A protein and the small-molecule ligand that binds it are described below.
Small molecule (SMILES): Cc1cc2c3c(c1C)C(C)(C)C[C@@H](O)N3c1c(nc(O)[nH]c1=O)N2C[C@H](O)[C@H](O)[C@H](O)COP(=O)(O)O

Sequence of chain 2.A:
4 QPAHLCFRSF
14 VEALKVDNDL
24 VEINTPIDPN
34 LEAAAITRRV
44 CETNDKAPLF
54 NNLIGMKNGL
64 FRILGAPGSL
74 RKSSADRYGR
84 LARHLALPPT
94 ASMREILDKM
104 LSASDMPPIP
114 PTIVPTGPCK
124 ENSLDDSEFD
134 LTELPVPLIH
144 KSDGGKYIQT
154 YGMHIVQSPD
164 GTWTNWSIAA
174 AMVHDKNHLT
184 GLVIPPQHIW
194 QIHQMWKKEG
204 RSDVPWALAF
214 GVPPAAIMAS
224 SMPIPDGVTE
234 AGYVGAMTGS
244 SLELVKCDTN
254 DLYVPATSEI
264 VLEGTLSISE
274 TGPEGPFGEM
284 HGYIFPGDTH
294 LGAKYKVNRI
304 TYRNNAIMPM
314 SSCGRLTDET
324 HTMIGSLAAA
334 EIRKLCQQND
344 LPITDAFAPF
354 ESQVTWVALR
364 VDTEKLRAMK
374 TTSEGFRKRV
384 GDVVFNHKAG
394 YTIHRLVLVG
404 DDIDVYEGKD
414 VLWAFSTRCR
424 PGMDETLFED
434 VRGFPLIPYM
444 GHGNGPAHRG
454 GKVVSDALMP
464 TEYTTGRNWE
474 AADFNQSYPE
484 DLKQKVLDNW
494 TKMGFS

Binding-site contacts:
Ligand atom O8 contacts residue ASN168 of chain 2.A at 2.9 Å (h-bond).
Ligand atom O6 contacts residue MET225 of chain 2.A at 3.3 Å.
Ligand atom P1 contacts residue K1 of chain 2.C at 3.4 Å.
Ligand atom O8 contacts residue MN1 of chain 2.B at 2.2 Å.
Ligand atom O9 contacts residue MET225 of chain 2.A at 3.6 Å.
Ligand atom P1 contacts residue MN1 of chain 2.B at 3.4 Å.
Ligand atom O9 contacts residue LYS391 of chain 2.A at 2.7 Å (salt-bridge).
Ligand atom O6 contacts residue PRO226 of chain 2.A at 3.3 Å (h-bond).
Ligand atom C2 contacts residue ALA172 of chain 2.A at 3.5 Å (hydrophobic).
Ligand atom C19 contacts residue ILE171 of chain 2.A at 3.4 Å (hydrophobic).
Ligand atom P1 contacts residue HIS191 of chain 2.A at 3.5 Å.
Ligand atom N1 contacts residue ALA172 of chain 2.A at 3.6 Å.
Ligand atom C21 contacts residue SER223 of chain 2.A at 3.6 Å.
Ligand atom C2 contacts residue ALA173 of chain 2.A at 3.5 Å (hydrophobic).
Ligand atom O7 contacts residue K1 of chain 2.C at 3.0 Å.
Ligand atom N4 contacts residue ILE171 of chain 2.A at 3.5 Å (h-bond).
Ligand atom C4 contacts residue ILE171 of chain 2.A at 3.3 Å (hydrophobic).
Ligand atom C10 contacts residue ILE327 of chain 2.A at 3.4 Å (hydrophobic).
Ligand atom C16 contacts residue THR153 of chain 2.A at 3.6 Å.
Ligand atom O3 contacts residue ALA173 of chain 2.A at 2.8 Å (h-bond).
Ligand atom C1 contacts residue GLN190 of chain 2.A at 3.5 Å.
Ligand atom O7 contacts residue SER223 of chain 2.A at 3.4 Å (h-bond).
Ligand atom O8 contacts residue K1 of chain 2.C at 2.9 Å.
Ligand atom O1 contacts residue GLN190 of chain 2.A at 2.9 Å (h-bond).
Ligand atom C15 contacts residue THR153 of chain 2.A at 3.4 Å.
Ligand atom O8 contacts residue GLU233 of chain 2.A at 3.1 Å (salt-bridge).
Ligand atom O9 contacts residue K1 of chain 2.C at 3.6 Å.
Ligand atom N2 contacts residue GLN190 of chain 2.A at 3.2 Å (h-bond).
Ligand atom N2 contacts residue ILE171 of chain 2.A at 3.3 Å (h-bond).
Ligand atom O9 contacts residue PRO226 of chain 2.A at 3.5 Å.
Ligand atom O4 contacts residue ILE171 of chain 2.A at 2.9 Å (h-bond).
Ligand atom O9 contacts residue MN1 of chain 2.B at 3.6 Å.
Ligand atom C14 contacts residue SER224 of chain 2.A at 3.4 Å.
Ligand atom O10 contacts residue HIS191 of chain 2.A at 2.8 Å (h-bond).
Ligand atom O7 contacts residue SER170 of chain 2.A at 3.2 Å.
Ligand atom O4 contacts residue SER223 of chain 2.A at 3.5 Å (h-bond).
Ligand atom C6 contacts residue ILE327 of chain 2.A at 3.5 Å (hydrophobic).
Ligand atom O9 contacts residue HIS191 of chain 2.A at 3.5 Å (h-bond).
Ligand atom O5 contacts residue GLN190 of chain 2.A at 2.9 Å (h-bond).
Ligand atom O8 contacts residue HIS191 of chain 2.A at 3.1 Å (h-bond).